A small-molecule ligand and the protein it binds are described below.
Small molecule (SMILES): CC(C)C[C@H](NC(=O)[C@H](CC(C)C)NC(=O)c1ccccc1)C(=O)O

Sequence of chain 1.AB:
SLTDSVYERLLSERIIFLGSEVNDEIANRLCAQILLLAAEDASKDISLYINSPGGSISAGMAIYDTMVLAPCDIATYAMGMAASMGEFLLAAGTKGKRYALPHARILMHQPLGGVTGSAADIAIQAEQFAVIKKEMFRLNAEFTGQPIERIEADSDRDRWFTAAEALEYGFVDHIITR

Sequence of chain 1.MA:
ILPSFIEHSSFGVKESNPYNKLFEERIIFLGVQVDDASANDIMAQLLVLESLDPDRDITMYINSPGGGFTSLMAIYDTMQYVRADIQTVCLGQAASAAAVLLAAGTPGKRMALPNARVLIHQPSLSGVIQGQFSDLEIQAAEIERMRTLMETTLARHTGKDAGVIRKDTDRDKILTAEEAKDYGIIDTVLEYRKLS

Binding-site contacts:
Ligand atom N contacts residue GLY69 of chain 1.AB at 2.9 Å (h-bond).
Ligand atom C3 contacts residue PHE147 of chain 1.MA at 4.0 Å (hydrophobic).
Ligand atom CD2 contacts residue HIS123 of chain 1.AB at 3.8 Å.
Ligand atom C contacts residue ILE71 of chain 1.AB at 3.9 Å (hydrophobic).
Ligand atom C contacts residue LEU126 of chain 1.AB at 4.0 Å (hydrophobic).
Ligand atom CD2 contacts residue SER70 of chain 1.AB at 4.0 Å.
Ligand atom CB contacts residue MET99 of chain 1.AB at 3.7 Å (hydrophobic).
Ligand atom C3 contacts residue PHE143 of chain 1.AB at 3.8 Å (hydrophobic).
Ligand atom CD2 contacts residue GLN124 of chain 1.AB at 3.9 Å.
Ligand atom C2 contacts residue GLY127 of chain 1.AB at 3.8 Å.
Ligand atom O contacts residue LEU126 of chain 1.AB at 3.0 Å (h-bond).
Ligand atom C3 contacts residue GLY127 of chain 1.AB at 3.8 Å.
Ligand atom OXT contacts residue MET99 of chain 1.AB at 3.5 Å (h-bond).
Ligand atom CD1 contacts residue HIS123 of chain 1.AB at 3.4 Å.
Ligand atom O contacts residue PRO125 of chain 1.AB at 3.7 Å.
Ligand atom CB contacts residue GLY69 of chain 1.AB at 3.6 Å.
Ligand atom CD1 contacts residue SER98 of chain 1.AB at 3.6 Å.
Ligand atom OXT contacts residue GLY69 of chain 1.AB at 3.1 Å (h-bond).
Ligand atom C contacts residue GLY69 of chain 1.AB at 3.5 Å.
Ligand atom C contacts residue HIS123 of chain 1.AB at 3.8 Å.
Ligand atom C contacts residue LEU126 of chain 1.AB at 4.0 Å (hydrophobic).
Ligand atom O1 contacts residue ILE71 of chain 1.AB at 2.8 Å (h-bond).
Ligand atom OXT contacts residue SER98 of chain 1.AB at 2.9 Å.
Ligand atom C2 contacts residue LEU126 of chain 1.AB at 3.3 Å (hydrophobic).
Ligand atom OXT contacts residue GLY68 of chain 1.AB at 3.7 Å.
Ligand atom C contacts residue ILE71 of chain 1.AB at 3.8 Å (hydrophobic).
Ligand atom CD1 contacts residue MET99 of chain 1.AB at 4.0 Å (hydrophobic).
Ligand atom O contacts residue SER98 of chain 1.AB at 3.3 Å (h-bond).
Ligand atom O1 contacts residue SER70 of chain 1.AB at 3.8 Å.
Ligand atom CD2 contacts residue GLY69 of chain 1.AB at 3.8 Å.
Ligand atom O contacts residue HIS123 of chain 1.AB at 2.8 Å (h-bond).
Ligand atom C1 contacts residue LEU126 of chain 1.AB at 3.9 Å (hydrophobic).
Ligand atom C4 contacts residue PHE143 of chain 1.AB at 3.4 Å (hydrophobic).
Ligand atom N contacts residue LEU126 of chain 1.AB at 3.1 Å (h-bond).
Ligand atom CA contacts residue LEU126 of chain 1.AB at 3.9 Å (hydrophobic).
Ligand atom CD2 contacts residue PRO125 of chain 1.AB at 3.5 Å (hydrophobic).
Ligand atom CA contacts residue GLY69 of chain 1.AB at 3.2 Å.
Ligand atom N contacts residue ILE71 of chain 1.AB at 3.5 Å.
Ligand atom C5 contacts residue ILE146 of chain 1.AB at 3.8 Å (hydrophobic).
Ligand atom C contacts residue SER98 of chain 1.AB at 3.2 Å.